Sequence of chain 1.A:
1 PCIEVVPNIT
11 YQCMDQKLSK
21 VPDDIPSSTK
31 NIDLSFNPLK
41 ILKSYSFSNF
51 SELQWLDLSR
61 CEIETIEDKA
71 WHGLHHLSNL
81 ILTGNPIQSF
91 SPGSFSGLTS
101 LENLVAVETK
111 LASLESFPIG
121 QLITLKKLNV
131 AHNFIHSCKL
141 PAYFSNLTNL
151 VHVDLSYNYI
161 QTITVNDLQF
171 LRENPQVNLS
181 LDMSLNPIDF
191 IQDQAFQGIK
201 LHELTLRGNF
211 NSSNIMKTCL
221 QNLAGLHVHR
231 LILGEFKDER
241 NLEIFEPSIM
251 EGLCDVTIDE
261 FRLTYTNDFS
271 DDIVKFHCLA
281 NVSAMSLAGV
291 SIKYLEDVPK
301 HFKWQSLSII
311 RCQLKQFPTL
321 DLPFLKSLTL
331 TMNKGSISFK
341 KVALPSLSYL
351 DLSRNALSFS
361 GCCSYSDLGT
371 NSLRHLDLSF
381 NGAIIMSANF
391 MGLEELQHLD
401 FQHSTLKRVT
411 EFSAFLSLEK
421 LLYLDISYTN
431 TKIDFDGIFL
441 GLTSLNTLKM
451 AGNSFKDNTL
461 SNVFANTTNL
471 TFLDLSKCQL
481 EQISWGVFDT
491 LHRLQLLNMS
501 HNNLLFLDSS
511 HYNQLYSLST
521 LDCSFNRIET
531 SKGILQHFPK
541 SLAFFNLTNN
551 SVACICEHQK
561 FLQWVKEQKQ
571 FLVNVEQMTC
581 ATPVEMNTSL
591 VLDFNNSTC

Binding-site contacts:
Ligand atom O5 contacts residue ASN8 of chain 1.A at 2.4 Å (h-bond).
Ligand atom C7 contacts residue ASN8 of chain 1.A at 3.6 Å.
Ligand atom C5 contacts residue ASN8 of chain 1.A at 3.7 Å.
Ligand atom C1 contacts residue ASN8 of chain 1.A at 1.4 Å.
Ligand atom C4 contacts residue ASN8 of chain 1.A at 4.2 Å.
Ligand atom O5 contacts residue SER28 of chain 1.A at 4.3 Å.
Ligand atom O7 contacts residue ASN8 of chain 1.A at 3.5 Å (h-bond).
Ligand atom N2 contacts residue ASN8 of chain 1.A at 2.9 Å (h-bond).
Ligand atom C2 contacts residue ASN8 of chain 1.A at 2.4 Å.
Ligand atom C3 contacts residue ASN8 of chain 1.A at 3.8 Å.

This small molecule binds to this protein.
Small molecule (SMILES): CC(=O)N[C@@H]1[C@@H](O)[C@H](O)[C@@H](CO)O[C@H]1O